Binding-site contacts:
Ligand atom C11 contacts residue ASP295 of chain 1.A at 3.7 Å.
Ligand atom O20 contacts residue GLY405 of chain 1.A at 3.4 Å (h-bond).
Ligand atom O21 contacts residue THR404 of chain 1.A at 3.0 Å.
Ligand atom P08 contacts residue ASP295 of chain 1.A at 3.5 Å.
Ligand atom O09 contacts residue ASP375 of chain 1.A at 2.9 Å (salt-bridge).
Ligand atom O09 contacts residue ASP295 of chain 1.A at 3.0 Å (salt-bridge).
Ligand atom C11 contacts residue LYS290 of chain 1.A at 3.7 Å.
Ligand atom P08 contacts residue CO31 of chain 1.M at 3.8 Å.
Ligand atom O10 contacts residue ZN1 of chain 1.N at 2.4 Å.
Ligand atom O10 contacts residue GLU377 of chain 1.A at 3.1 Å (salt-bridge).
Ligand atom N12 contacts residue LYS290 of chain 1.A at 3.5 Å (salt-bridge).
Ligand atom C19 contacts residue GLY405 of chain 1.A at 3.1 Å.
Ligand atom C14 contacts residue MET312 of chain 1.A at 3.7 Å (hydrophobic).
Ligand atom N12 contacts residue ASP295 of chain 1.A at 2.8 Å (salt-bridge).
Ligand atom C17 contacts residue ALA493 of chain 1.A at 3.8 Å (hydrophobic).
Ligand atom C17 contacts residue PHE314 of chain 1.A at 3.6 Å (hydrophobic).
Ligand atom O10 contacts residue ASP375 of chain 1.A at 3.1 Å (salt-bridge).
Ligand atom C07 contacts residue LEU403 of chain 1.A at 3.0 Å (hydrophobic).
Ligand atom P08 contacts residue ASP375 of chain 1.A at 3.6 Å.
Ligand atom P08 contacts residue LEU403 of chain 1.A at 3.9 Å.
Ligand atom O10 contacts residue ZN1 of chain 1.O at 2.5 Å.
Ligand atom N12 contacts residue ZN1 of chain 1.N at 2.1 Å.
Ligand atom P08 contacts residue ZN1 of chain 1.O at 2.8 Å.
Ligand atom C11 contacts residue ZN1 of chain 1.N at 2.9 Å.
Ligand atom O21 contacts residue GLY405 of chain 1.A at 2.4 Å (h-bond).
Ligand atom O10 contacts residue ASP295 of chain 1.A at 3.4 Å (salt-bridge).
Ligand atom C11 contacts residue THR402 of chain 1.A at 3.5 Å.
Ligand atom C15 contacts residue MET312 of chain 1.A at 3.5 Å (hydrophobic).
Ligand atom O10 contacts residue LYS290 of chain 1.A at 3.5 Å (salt-bridge).
Ligand atom C18 contacts residue THR402 of chain 1.A at 3.6 Å.
Ligand atom O10 contacts residue CO31 of chain 1.M at 2.6 Å (h-bond).
Ligand atom N12 contacts residue ASP315 of chain 1.A at 2.9 Å (salt-bridge).
Ligand atom O09 contacts residue LYS302 of chain 1.A at 2.6 Å (salt-bridge).
Ligand atom N12 contacts residue ZN1 of chain 1.O at 3.8 Å.
Ligand atom C07 contacts residue CO31 of chain 1.M at 3.6 Å.
Ligand atom C11 contacts residue ASP315 of chain 1.A at 3.8 Å.
Ligand atom P08 contacts residue ZN1 of chain 1.N at 3.2 Å.
Ligand atom C14 contacts residue LYS302 of chain 1.A at 3.5 Å.
Ligand atom O09 contacts residue ZN1 of chain 1.O at 2.1 Å.
Ligand atom C16 contacts residue GLY405 of chain 1.A at 3.7 Å.

This protein binds this small molecule.
Small molecule (SMILES): CC(C)C[C@H](CP(=O)(O)[C@@H](N)c1ccccc1)C(=O)O

Sequence of chain 1.A:
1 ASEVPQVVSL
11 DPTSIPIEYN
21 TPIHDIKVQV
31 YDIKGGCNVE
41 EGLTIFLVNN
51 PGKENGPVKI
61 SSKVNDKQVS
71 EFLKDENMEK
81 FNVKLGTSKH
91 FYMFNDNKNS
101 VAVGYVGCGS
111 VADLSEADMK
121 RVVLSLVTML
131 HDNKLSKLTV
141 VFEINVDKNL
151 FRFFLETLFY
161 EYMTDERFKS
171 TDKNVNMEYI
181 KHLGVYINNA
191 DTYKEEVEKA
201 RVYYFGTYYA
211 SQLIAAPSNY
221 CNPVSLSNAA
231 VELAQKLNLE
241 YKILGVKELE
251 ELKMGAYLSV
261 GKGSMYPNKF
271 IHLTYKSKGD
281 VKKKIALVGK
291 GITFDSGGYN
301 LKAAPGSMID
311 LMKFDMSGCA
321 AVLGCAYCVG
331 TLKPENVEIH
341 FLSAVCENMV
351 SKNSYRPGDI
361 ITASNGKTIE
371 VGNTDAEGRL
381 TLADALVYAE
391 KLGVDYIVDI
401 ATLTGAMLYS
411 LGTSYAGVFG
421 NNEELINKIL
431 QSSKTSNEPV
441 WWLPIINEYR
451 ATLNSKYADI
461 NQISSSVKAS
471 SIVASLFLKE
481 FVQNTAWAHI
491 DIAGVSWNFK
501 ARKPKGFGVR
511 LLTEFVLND